This protein binds this small molecule.
Small molecule (SMILES): CC(=O)NCCc1ccccc1

Sequence of chain 1.A:
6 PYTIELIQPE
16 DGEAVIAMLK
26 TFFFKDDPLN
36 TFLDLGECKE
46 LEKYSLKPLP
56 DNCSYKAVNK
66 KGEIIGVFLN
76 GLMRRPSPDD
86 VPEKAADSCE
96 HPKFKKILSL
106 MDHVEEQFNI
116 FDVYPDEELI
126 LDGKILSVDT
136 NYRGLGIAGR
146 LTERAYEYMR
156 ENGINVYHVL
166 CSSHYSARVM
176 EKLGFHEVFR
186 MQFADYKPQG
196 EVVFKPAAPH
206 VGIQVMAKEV

Binding-site contacts:
Ligand atom C contacts residue LEU131 of chain 1.A at 4.0 Å (hydrophobic).
Ligand atom C9 contacts residue ASP32 of chain 1.A at 3.5 Å.
Ligand atom C1 contacts residue LYS129 of chain 1.A at 3.2 Å.
Ligand atom C6 contacts residue LEU46 of chain 1.A at 3.9 Å (hydrophobic).
Ligand atom C3 contacts residue MET106 of chain 1.A at 4.0 Å (hydrophobic).
Ligand atom N contacts residue COA1 of chain 1.B at 3.4 Å (h-bond).
Ligand atom C1 contacts residue LEU131 of chain 1.A at 3.7 Å (hydrophobic).
Ligand atom C9 contacts residue PHE28 of chain 1.A at 3.8 Å (hydrophobic).
Ligand atom C contacts residue COA1 of chain 1.B at 3.6 Å.
Ligand atom C8 contacts residue ASN35 of chain 1.A at 3.5 Å.
Ligand atom C5 contacts residue MET106 of chain 1.A at 3.4 Å (hydrophobic).
Ligand atom C2 contacts residue COA1 of chain 1.B at 3.8 Å.
Ligand atom C1 contacts residue ILE130 of chain 1.A at 3.9 Å (hydrophobic).
Ligand atom O contacts residue COA1 of chain 1.B at 3.2 Å.
Ligand atom C7 contacts residue PHE28 of chain 1.A at 3.9 Å (hydrophobic).
Ligand atom C5 contacts residue PHE28 of chain 1.A at 3.9 Å (hydrophobic).
Ligand atom C2 contacts residue PHE28 of chain 1.A at 3.9 Å (hydrophobic).
Ligand atom C8 contacts residue PHE28 of chain 1.A at 3.8 Å (hydrophobic).
Ligand atom C contacts residue LEU165 of chain 1.A at 3.6 Å (hydrophobic).
Ligand atom C1 contacts residue COA1 of chain 1.B at 3.2 Å.
Ligand atom O contacts residue ILE130 of chain 1.A at 3.3 Å.
Ligand atom C contacts residue GLY128 of chain 1.A at 3.5 Å.
Ligand atom N contacts residue LEU165 of chain 1.A at 3.1 Å (h-bond).
Ligand atom C7 contacts residue ASN35 of chain 1.A at 3.5 Å.
Ligand atom C4 contacts residue PHE28 of chain 1.A at 3.8 Å (hydrophobic).
Ligand atom N contacts residue LYS129 of chain 1.A at 3.3 Å (salt-bridge).
Ligand atom C contacts residue VAL164 of chain 1.A at 3.6 Å (hydrophobic).
Ligand atom C7 contacts residue ILE102 of chain 1.A at 3.9 Å (hydrophobic).
Ligand atom C5 contacts residue ILE130 of chain 1.A at 4.0 Å (hydrophobic).
Ligand atom O contacts residue LYS129 of chain 1.A at 3.5 Å (salt-bridge).
Ligand atom C8 contacts residue ILE102 of chain 1.A at 4.0 Å (hydrophobic).
Ligand atom C2 contacts residue LYS129 of chain 1.A at 3.7 Å.
Ligand atom C1 contacts residue LEU165 of chain 1.A at 3.8 Å (hydrophobic).
Ligand atom C8 contacts residue ASP32 of chain 1.A at 3.4 Å.
Ligand atom O contacts residue LEU131 of chain 1.A at 2.8 Å (h-bond).
Ligand atom C6 contacts residue PHE28 of chain 1.A at 4.0 Å (hydrophobic).
Ligand atom O contacts residue PHE28 of chain 1.A at 3.8 Å.
Ligand atom C contacts residue LYS129 of chain 1.A at 3.8 Å.
Ligand atom C6 contacts residue PHE99 of chain 1.A at 4.0 Å (hydrophobic).
Ligand atom C4 contacts residue MET106 of chain 1.A at 3.8 Å (hydrophobic).